A small-molecule ligand and the protein it binds are described below.
Small molecule (SMILES): O=c1[nH]cnc2c1ncn2[C@@H]1O[C@H](COP(=O)(O)O)[C@@H](O)[C@H]1O

Sequence of chain 1.B:
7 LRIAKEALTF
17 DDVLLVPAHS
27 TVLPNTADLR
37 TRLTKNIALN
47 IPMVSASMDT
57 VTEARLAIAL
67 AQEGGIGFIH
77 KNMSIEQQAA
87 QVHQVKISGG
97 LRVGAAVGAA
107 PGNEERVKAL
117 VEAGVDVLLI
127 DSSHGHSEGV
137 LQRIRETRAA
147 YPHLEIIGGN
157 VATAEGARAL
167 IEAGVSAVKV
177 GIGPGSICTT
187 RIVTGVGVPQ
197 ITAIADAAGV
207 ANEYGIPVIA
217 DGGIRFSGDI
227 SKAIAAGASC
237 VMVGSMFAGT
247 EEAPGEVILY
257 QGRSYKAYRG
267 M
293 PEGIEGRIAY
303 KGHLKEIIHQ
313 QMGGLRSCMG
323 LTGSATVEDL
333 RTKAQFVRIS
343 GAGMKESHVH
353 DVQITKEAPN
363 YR

Binding-site contacts:
Ligand atom O3P contacts residue GLY181 of chain 1.B at 3.6 Å.
Ligand atom O4' contacts residue GLY181 of chain 1.B at 3.9 Å.
Ligand atom N7 contacts residue ILE183 of chain 1.B at 3.8 Å.
Ligand atom O1P contacts residue TYR264 of chain 1.B at 3.9 Å.
Ligand atom O3P contacts residue GLY219 of chain 1.B at 3.0 Å (h-bond).
Ligand atom C8 contacts residue MET54 of chain 1.B at 3.4 Å (hydrophobic).
Ligand atom O1P contacts residue GLY240 of chain 1.B at 2.7 Å (h-bond).
Ligand atom P contacts residue SER182 of chain 1.B at 3.7 Å.
Ligand atom O1P contacts residue SER241 of chain 1.B at 3.7 Å.
Ligand atom C5' contacts residue TYR264 of chain 1.B at 3.5 Å (hydrophobic).
Ligand atom O3' contacts residue MET238 of chain 1.B at 3.5 Å (h-bond).
Ligand atom O6 contacts residue MET267 of chain 1.B at 3.0 Å.
Ligand atom C3' contacts residue ALA52 of chain 1.B at 3.9 Å (hydrophobic).
Ligand atom O3' contacts residue ALA52 of chain 1.B at 3.3 Å.
Ligand atom O3' contacts residue ASP217 of chain 1.B at 2.4 Å (salt-bridge).
Ligand atom C4' contacts residue ASP217 of chain 1.B at 3.5 Å.
Ligand atom O2' contacts residue ASP217 of chain 1.B at 2.1 Å (salt-bridge).
Ligand atom O3P contacts residue SER182 of chain 1.B at 3.2 Å (h-bond).
Ligand atom C5 contacts residue MET267 of chain 1.B at 3.8 Å (hydrophobic).
Ligand atom O5' contacts residue TYR264 of chain 1.B at 3.5 Å (h-bond).
Ligand atom O2P contacts residue TYR264 of chain 1.B at 2.6 Å (h-bond).
Ligand atom O5' contacts residue SER182 of chain 1.B at 3.7 Å.
Ligand atom N7 contacts residue GLY266 of chain 1.B at 3.8 Å.
Ligand atom C3' contacts residue ASP217 of chain 1.B at 3.4 Å.
Ligand atom O6 contacts residue GLU294 of chain 1.B at 3.1 Å (salt-bridge).
Ligand atom O2P contacts residue SER241 of chain 1.B at 3.2 Å (h-bond).
Ligand atom O2P contacts residue SER182 of chain 1.B at 2.4 Å (h-bond).
Ligand atom O2' contacts residue ASN156 of chain 1.B at 3.6 Å.
Ligand atom N7 contacts residue MET267 of chain 1.B at 3.3 Å (h-bond).
Ligand atom O5' contacts residue GLY181 of chain 1.B at 3.4 Å.
Ligand atom C8 contacts residue ILE183 of chain 1.B at 3.4 Å (hydrophobic).
Ligand atom C6 contacts residue MET267 of chain 1.B at 3.7 Å (hydrophobic).
Ligand atom C2' contacts residue ASP217 of chain 1.B at 3.4 Å.
Ligand atom C6 contacts residue GLU294 of chain 1.B at 3.2 Å.
Ligand atom N7 contacts residue MET54 of chain 1.B at 3.5 Å.
Ligand atom O1P contacts residue VAL239 of chain 1.B at 3.7 Å.
Ligand atom C2 contacts residue GLU294 of chain 1.B at 3.2 Å.
Ligand atom N1 contacts residue GLU294 of chain 1.B at 2.4 Å (salt-bridge).
Ligand atom O3P contacts residue GLY218 of chain 1.B at 3.6 Å.
Ligand atom P contacts residue TYR264 of chain 1.B at 3.5 Å.